Binding-site contacts:
Ligand atom C18 contacts residue LEU95 of chain 1.A at 3.7 Å (hydrophobic).
Ligand atom C26 contacts residue LEU24 of chain 1.A at 3.7 Å (hydrophobic).
Ligand atom C2 contacts residue LEU26 of chain 1.A at 3.4 Å (hydrophobic).
Ligand atom C18 contacts residue GLU93 of chain 1.A at 3.2 Å.
Ligand atom C27 contacts residue LEU24 of chain 1.A at 3.3 Å (hydrophobic).
Ligand atom C12 contacts residue VAL32 of chain 1.A at 3.6 Å (hydrophobic).
Ligand atom N21 contacts residue LEU147 of chain 1.A at 3.6 Å.
Ligand atom N19 contacts residue ALA45 of chain 1.A at 3.6 Å.
Ligand atom C9 contacts residue ASN145 of chain 1.A at 3.7 Å.
Ligand atom C7 contacts residue GLY25 of chain 1.A at 3.8 Å.
Ligand atom O10 contacts residue LYS47 of chain 1.A at 3.3 Å (salt-bridge).
Ligand atom O28 contacts residue LEU24 of chain 1.A at 3.4 Å.
Ligand atom C7 contacts residue LEU26 of chain 1.A at 3.1 Å (hydrophobic).
Ligand atom C6 contacts residue ASN145 of chain 1.A at 3.6 Å.
Ligand atom C6 contacts residue GLU144 of chain 1.A at 3.4 Å.
Ligand atom C27 contacts residue ASP96 of chain 1.A at 3.8 Å.
Ligand atom C23 contacts residue CYS94 of chain 1.A at 3.6 Å (hydrophobic).
Ligand atom N3 contacts residue ASP161 of chain 1.A at 3.3 Å (salt-bridge).
Ligand atom C4 contacts residue ASP161 of chain 1.A at 3.6 Å.
Ligand atom C9 contacts residue GLU144 of chain 1.A at 3.1 Å.
Ligand atom N19 contacts residue LEU95 of chain 1.A at 3.1 Å (h-bond).
Ligand atom C29 contacts residue LEU24 of chain 1.A at 3.7 Å (hydrophobic).
Ligand atom C26 contacts residue LEU95 of chain 1.A at 3.3 Å (hydrophobic).
Ligand atom C8 contacts residue GLY25 of chain 1.A at 3.8 Å.
Ligand atom C24 contacts residue CYS94 of chain 1.A at 3.6 Å (hydrophobic).
Ligand atom C25 contacts residue LEU24 of chain 1.A at 3.7 Å (hydrophobic).
Ligand atom C2 contacts residue ASN145 of chain 1.A at 3.8 Å.
Ligand atom C8 contacts residue LEU26 of chain 1.A at 3.0 Å (hydrophobic).
Ligand atom O10 contacts residue ASP161 of chain 1.A at 3.4 Å.
Ligand atom C24 contacts residue GLN34 of chain 1.A at 3.8 Å.
Ligand atom C25 contacts residue LEU95 of chain 1.A at 3.1 Å (hydrophobic).
Ligand atom C24 contacts residue LEU95 of chain 1.A at 3.8 Å (hydrophobic).
Ligand atom C23 contacts residue LEU24 of chain 1.A at 3.7 Å (hydrophobic).
Ligand atom N15 contacts residue LEU147 of chain 1.A at 3.8 Å.
Ligand atom N19 contacts residue GLU93 of chain 1.A at 3.5 Å (salt-bridge).
Ligand atom C27 contacts residue LEU95 of chain 1.A at 3.6 Å (hydrophobic).
Ligand atom C23 contacts residue LEU95 of chain 1.A at 3.5 Å (hydrophobic).
Ligand atom C24 contacts residue LEU24 of chain 1.A at 3.4 Å (hydrophobic).
Ligand atom C22 contacts residue LEU95 of chain 1.A at 3.3 Å (hydrophobic).
Ligand atom C13 contacts residue VAL32 of chain 1.A at 3.7 Å (hydrophobic).

The small molecule below binds the protein below.
Small molecule (SMILES): O=C1NCC2(CCNCC2)c2[nH]c(-c3ccnc(-c4ccc5c(c4)OCO5)n3)cc21

Sequence of chain 1.A:
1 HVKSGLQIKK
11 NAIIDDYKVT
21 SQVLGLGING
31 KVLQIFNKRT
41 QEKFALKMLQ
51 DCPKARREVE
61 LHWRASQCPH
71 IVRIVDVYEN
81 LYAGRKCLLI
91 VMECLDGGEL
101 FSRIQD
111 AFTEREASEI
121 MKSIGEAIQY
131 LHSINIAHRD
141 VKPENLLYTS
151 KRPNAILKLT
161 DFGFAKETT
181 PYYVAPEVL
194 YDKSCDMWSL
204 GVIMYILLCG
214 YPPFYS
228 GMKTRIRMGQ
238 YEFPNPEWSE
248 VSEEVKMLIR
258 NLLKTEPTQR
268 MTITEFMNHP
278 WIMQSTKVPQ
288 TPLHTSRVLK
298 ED